Sequence of chain 1.A:
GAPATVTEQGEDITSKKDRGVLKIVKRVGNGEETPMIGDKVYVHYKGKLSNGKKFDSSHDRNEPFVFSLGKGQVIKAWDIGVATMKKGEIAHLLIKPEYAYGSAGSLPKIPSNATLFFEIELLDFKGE

A protein and the small-molecule ligand that binds it are described below.
Small molecule (SMILES): COc1ccc(CC[C@@H](OC(=O)[C@@H]2CCCCN2C(=O)[C@H](c2cc(OC)c(OC)c(OC)c2)C2CCCCC2)c2cccc(OCC(=O)O)c2)cc1OC

Binding-site contacts:
Ligand atom CAQ contacts residue GLN73 of chain 1.A at 3.7 Å.
Ligand atom CAQ contacts residue VAL74 of chain 1.A at 3.7 Å (hydrophobic).
Ligand atom CAP contacts residue GLN73 of chain 1.A at 3.5 Å.
Ligand atom CBQ contacts residue ASP56 of chain 1.A at 3.4 Å.
Ligand atom CBI contacts residue ASP56 of chain 1.A at 3.7 Å.
Ligand atom CBC contacts residue TRP78 of chain 1.A at 3.6 Å (hydrophobic).
Ligand atom CBU contacts residue TYR101 of chain 1.A at 3.6 Å (hydrophobic).
Ligand atom CAL contacts residue TYR101 of chain 1.A at 3.4 Å (hydrophobic).
Ligand atom C contacts residue TYR101 of chain 1.A at 3.4 Å (hydrophobic).
Ligand atom CBG contacts residue TYR101 of chain 1.A at 3.4 Å (hydrophobic).
Ligand atom CBR contacts residue TYR101 of chain 1.A at 3.6 Å (hydrophobic).
Ligand atom CAK contacts residue TYR101 of chain 1.A at 3.8 Å (hydrophobic).
Ligand atom OBH contacts residue TYR101 of chain 1.A at 2.6 Å (h-bond).
Ligand atom CB contacts residue TRP78 of chain 1.A at 3.4 Å (hydrophobic).
Ligand atom CCA contacts residue ASP56 of chain 1.A at 3.6 Å.
Ligand atom CBE contacts residue TYR45 of chain 1.A at 3.6 Å (hydrophobic).
Ligand atom CBD contacts residue TYR45 of chain 1.A at 3.5 Å (hydrophobic).
Ligand atom OAS contacts residue VAL74 of chain 1.A at 3.8 Å.
Ligand atom CBD contacts residue PHE65 of chain 1.A at 3.8 Å (hydrophobic).
Ligand atom CBC contacts residue PHE65 of chain 1.A at 3.7 Å (hydrophobic).
Ligand atom CAC contacts residue VAL66 of chain 1.A at 3.7 Å (hydrophobic).
Ligand atom O contacts residue ILE75 of chain 1.A at 2.9 Å (h-bond).
Ligand atom CBO contacts residue PHE118 of chain 1.A at 3.8 Å (hydrophobic).
Ligand atom CAQ contacts residue GLY72 of chain 1.A at 3.7 Å.
Ligand atom CAW contacts residue TYR101 of chain 1.A at 3.3 Å (hydrophobic).
Ligand atom CBM contacts residue LYS54 of chain 1.A at 3.9 Å.
Ligand atom CA contacts residue TYR101 of chain 1.A at 3.7 Å (hydrophobic).
Ligand atom CCA contacts residue TYR45 of chain 1.A at 3.9 Å (hydrophobic).
Ligand atom CAC contacts residue PHE65 of chain 1.A at 3.6 Å (hydrophobic).
Ligand atom O contacts residue VAL74 of chain 1.A at 3.3 Å.
Ligand atom OAD contacts residue GLN73 of chain 1.A at 3.4 Å (h-bond).
Ligand atom CAE contacts residue PHE65 of chain 1.A at 3.6 Å (hydrophobic).
Ligand atom CAG contacts residue PHE65 of chain 1.A at 3.5 Å (hydrophobic).
Ligand atom CBK contacts residue ASP56 of chain 1.A at 3.7 Å.
Ligand atom CAF contacts residue GLN73 of chain 1.A at 3.4 Å.
Ligand atom CBU contacts residue SER106 of chain 1.A at 3.7 Å.
Ligand atom OAX contacts residue TYR101 of chain 1.A at 3.0 Å (h-bond).
Ligand atom CAT contacts residue VAL74 of chain 1.A at 3.3 Å (hydrophobic).
Ligand atom OAD contacts residue PHE65 of chain 1.A at 3.7 Å.
Ligand atom CAT contacts residue GLY72 of chain 1.A at 3.1 Å.